Sequence of chain 1.B:
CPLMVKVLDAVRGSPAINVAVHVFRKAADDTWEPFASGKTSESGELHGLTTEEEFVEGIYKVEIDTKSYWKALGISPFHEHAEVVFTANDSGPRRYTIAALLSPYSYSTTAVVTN

Sequence of chain 2.B:
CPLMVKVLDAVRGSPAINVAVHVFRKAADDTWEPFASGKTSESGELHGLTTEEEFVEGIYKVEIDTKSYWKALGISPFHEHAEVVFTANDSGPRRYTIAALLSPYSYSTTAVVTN

Binding-site contacts:
Ligand atom CAS contacts residue 1W31 of chain 2.D at 0.6 Å.
Ligand atom CAH contacts residue 1W31 of chain 2.D at 1.0 Å.
Ligand atom CAG contacts residue LEU17 of chain 1.B at 3.7 Å (hydrophobic).
Ligand atom OAF contacts residue LEU110 of chain 2.B at 3.6 Å.
Ligand atom OAD contacts residue 1W31 of chain 2.D at 1.2 Å.
Ligand atom CAJ contacts residue 1W31 of chain 2.D at 0.6 Å.
Ligand atom CAW contacts residue LYS15 of chain 2.B at 3.7 Å.
Ligand atom OAD contacts residue ALA108 of chain 1.B at 3.6 Å.
Ligand atom CAG contacts residue 1W31 of chain 2.D at 0.8 Å.
Ligand atom CAO contacts residue 1W31 of chain 2.D at 0.4 Å.
Ligand atom CAA contacts residue SER117 of chain 2.B at 3.0 Å.
Ligand atom OAF contacts residue LEU110 of chain 1.B at 3.6 Å.
Ligand atom CAJ contacts residue LYS15 of chain 1.B at 3.6 Å.
Ligand atom CAU contacts residue 1W31 of chain 2.D at 0.6 Å.
Ligand atom CAX contacts residue LYS15 of chain 2.B at 3.7 Å.
Ligand atom CAW contacts residue 1W31 of chain 2.D at 0.8 Å.
Ligand atom CAI contacts residue 1W31 of chain 2.D at 1.6 Å.
Ligand atom CAR contacts residue 1W31 of chain 2.D at 0.6 Å.
Ligand atom CAC contacts residue 1W31 of chain 2.D at 0.9 Å.
Ligand atom CAV contacts residue 1W31 of chain 2.D at 0.9 Å.
Ligand atom CAH contacts residue LEU17 of chain 2.B at 3.6 Å (hydrophobic).
Ligand atom CAX contacts residue 1W31 of chain 2.D at 0.8 Å.
Ligand atom CAM contacts residue 1W31 of chain 2.D at 0.8 Å.
Ligand atom CAQ contacts residue 1W31 of chain 2.D at 0.8 Å.
Ligand atom CAB contacts residue 1W31 of chain 2.D at 0.5 Å.
Ligand atom CAT contacts residue 1W31 of chain 2.D at 0.2 Å.
Ligand atom CAW contacts residue LYS15 of chain 1.B at 3.5 Å.
Ligand atom OAN contacts residue LYS15 of chain 1.B at 3.6 Å.
Ligand atom CAX contacts residue LYS15 of chain 1.B at 3.5 Å.
Ligand atom OAF contacts residue 1W31 of chain 2.D at 0.1 Å (h-bond).
Ligand atom OAF contacts residue SER117 of chain 2.B at 2.9 Å (h-bond).
Ligand atom CAL contacts residue 1W31 of chain 2.D at 0.5 Å.
Ligand atom OAN contacts residue 1W31 of chain 2.D at 0.6 Å.
Ligand atom CAP contacts residue 1W31 of chain 2.D at 0.4 Å.
Ligand atom OAE contacts residue 1W31 of chain 2.D at 1.9 Å (h-bond).
Ligand atom OAF contacts residue SER117 of chain 1.B at 2.8 Å (h-bond).
Ligand atom CAC contacts residue LEU17 of chain 1.B at 3.5 Å (hydrophobic).
Ligand atom CAK contacts residue 1W31 of chain 2.D at 0.5 Å.
Ligand atom CAB contacts residue SER117 of chain 1.B at 3.4 Å.
Ligand atom CAA contacts residue 1W31 of chain 2.D at 0.5 Å.

The small molecule below binds the protein below.
Small molecule (SMILES): Cc1cc(/C=C/c2c(C)c3ccc(O)cc3oc2=O)cc(C)c1O